Sequence of chain 1.A:
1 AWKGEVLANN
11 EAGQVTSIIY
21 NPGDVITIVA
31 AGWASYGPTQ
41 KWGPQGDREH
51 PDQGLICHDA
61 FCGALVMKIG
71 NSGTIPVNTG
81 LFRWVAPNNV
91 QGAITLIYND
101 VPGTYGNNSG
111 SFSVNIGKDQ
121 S

A protein and the small-molecule ligand that binds it are described below.
Small molecule (SMILES): NC(=O)CC[C@H](N)C(=O)N[C@@H](CCCN=C(N)N)C(=O)N[C@@H](CO)C(N)=O

Binding-site contacts:
Ligand atom CA contacts residue PHB1 of chain 1.GA at 2.1 Å.
Ligand atom CZ contacts residue PHB1 of chain 1.GA at 4.0 Å.
Ligand atom NH1 contacts residue PRO51 of chain 1.A at 3.7 Å.
Ligand atom N contacts residue PHB1 of chain 1.GA at 3.2 Å.
Ligand atom OE1 contacts residue PHB1 of chain 1.GA at 3.5 Å (h-bond).
Ligand atom C contacts residue PHB1 of chain 1.GA at 2.8 Å.
Ligand atom N contacts residue PHB1 of chain 1.GA at 1.3 Å.
Ligand atom CA contacts residue GLN53 of chain 1.A at 4.0 Å.
Ligand atom O contacts residue PHB1 of chain 1.GA at 3.9 Å.
Ligand atom NE contacts residue PRO51 of chain 1.A at 4.2 Å.
Ligand atom OG contacts residue GLN53 of chain 1.A at 2.8 Å (h-bond).
Ligand atom CB contacts residue GLN53 of chain 1.A at 3.9 Å.
Ligand atom O contacts residue GLN53 of chain 1.A at 3.9 Å.
Ligand atom C contacts residue PHB1 of chain 1.GA at 4.3 Å.
Ligand atom CB contacts residue PHB1 of chain 1.GA at 3.5 Å.
Ligand atom NH1 contacts residue PHB1 of chain 1.GA at 2.7 Å (h-bond).
Ligand atom CD contacts residue PHB1 of chain 1.GA at 4.3 Å.
Ligand atom CA contacts residue PHB1 of chain 1.GA at 3.6 Å.
Ligand atom C contacts residue PHB1 of chain 1.GA at 4.2 Å.
Ligand atom CZ contacts residue PRO51 of chain 1.A at 4.1 Å (hydrophobic).
Ligand atom N contacts residue GLN53 of chain 1.A at 3.2 Å (h-bond).
Ligand atom C contacts residue GLN53 of chain 1.A at 3.3 Å.
Ligand atom CD contacts residue PRO51 of chain 1.A at 3.9 Å (hydrophobic).
Ligand atom CA contacts residue GLN53 of chain 1.A at 3.5 Å.
Ligand atom N contacts residue PHB1 of chain 1.GA at 2.7 Å (h-bond).
Ligand atom CG contacts residue PHB1 of chain 1.GA at 4.4 Å.
Ligand atom N contacts residue GLN53 of chain 1.A at 4.5 Å.
Ligand atom CA contacts residue PHB1 of chain 1.GA at 4.0 Å.